Sequence of chain 1.B:
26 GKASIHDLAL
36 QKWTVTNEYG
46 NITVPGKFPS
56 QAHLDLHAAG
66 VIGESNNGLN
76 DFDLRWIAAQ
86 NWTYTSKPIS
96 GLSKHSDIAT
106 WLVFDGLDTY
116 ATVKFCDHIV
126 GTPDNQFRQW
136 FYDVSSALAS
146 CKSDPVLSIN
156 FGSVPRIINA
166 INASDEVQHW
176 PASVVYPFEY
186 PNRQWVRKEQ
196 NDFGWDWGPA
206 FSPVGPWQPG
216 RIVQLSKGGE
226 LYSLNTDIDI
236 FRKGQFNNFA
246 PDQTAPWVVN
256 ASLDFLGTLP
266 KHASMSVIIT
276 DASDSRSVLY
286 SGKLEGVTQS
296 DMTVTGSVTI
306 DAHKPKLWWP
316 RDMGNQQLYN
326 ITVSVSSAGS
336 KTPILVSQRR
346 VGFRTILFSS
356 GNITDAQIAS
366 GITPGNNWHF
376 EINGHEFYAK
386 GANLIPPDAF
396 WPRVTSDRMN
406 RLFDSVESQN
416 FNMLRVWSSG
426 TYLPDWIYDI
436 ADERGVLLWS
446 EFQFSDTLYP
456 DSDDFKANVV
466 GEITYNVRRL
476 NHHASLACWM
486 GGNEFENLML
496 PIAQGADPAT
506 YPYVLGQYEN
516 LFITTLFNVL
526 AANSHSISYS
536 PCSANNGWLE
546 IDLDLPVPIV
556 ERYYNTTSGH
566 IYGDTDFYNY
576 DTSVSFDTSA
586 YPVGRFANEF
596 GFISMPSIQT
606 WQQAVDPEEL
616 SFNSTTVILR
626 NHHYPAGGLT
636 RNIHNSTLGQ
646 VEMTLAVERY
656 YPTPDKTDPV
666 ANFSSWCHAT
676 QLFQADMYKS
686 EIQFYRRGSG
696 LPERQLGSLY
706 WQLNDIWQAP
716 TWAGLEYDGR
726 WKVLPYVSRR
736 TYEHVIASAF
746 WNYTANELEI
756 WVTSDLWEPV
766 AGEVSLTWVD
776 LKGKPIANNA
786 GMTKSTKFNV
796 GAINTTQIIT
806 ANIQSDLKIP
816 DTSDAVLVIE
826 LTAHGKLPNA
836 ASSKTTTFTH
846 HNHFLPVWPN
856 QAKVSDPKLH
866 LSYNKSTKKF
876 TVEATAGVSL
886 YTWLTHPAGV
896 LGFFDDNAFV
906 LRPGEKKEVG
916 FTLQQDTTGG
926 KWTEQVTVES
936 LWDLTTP

A small-molecule ligand and the protein it binds are described below.
Small molecule (SMILES): CC(=O)N[C@H]1[C@H](O[C@H]2[C@H](O)[C@@H](NC(C)=O)CO[C@@H]2CO)O[C@H](CO)[C@@H](O[C@H]2O[C@H](CO[C@H]3O[C@H](CO[C@H]4O[C@H](CO)[C@@H](O)[C@H](O)[C@@H]4O[C@H]4O[C@H](CO)[C@@H](O)[C@H](O)[C@@H]4O)[C@@H](O)[C@H](O)[C@@H]3O)[C@@H](O)[C@H](O[C@H]3O[C@H](CO)[C@@H](O)[C@H](O)[C@@H]3O[C@H]3O[C@H](CO)[C@@H](O)[C@H](O)[C@@H]3O[C@H]3O[C@H](CO)[C@@H](O)[C@H](O)[C@@H]3O)[C@@H]2O)[C@@H]1O

Binding-site contacts:
Ligand atom C1 contacts residue ASN86 of chain 1.B at 1.3 Å.
Ligand atom O6 contacts residue ASN155 of chain 1.B at 2.9 Å (h-bond).
Ligand atom C1 contacts residue GLY157 of chain 1.B at 3.7 Å.
Ligand atom O4 contacts residue ILE124 of chain 1.B at 2.9 Å (h-bond).
Ligand atom O5 contacts residue ASN155 of chain 1.B at 3.5 Å (h-bond).
Ligand atom O6 contacts residue ILE124 of chain 1.B at 3.4 Å.
Ligand atom C3 contacts residue ASN86 of chain 1.B at 3.7 Å.
Ligand atom O6 contacts residue TYR115 of chain 1.B at 3.8 Å.
Ligand atom O6 contacts residue THR117 of chain 1.B at 2.8 Å (h-bond).
Ligand atom O5 contacts residue THR117 of chain 1.B at 3.5 Å (h-bond).
Ligand atom O6 contacts residue THR127 of chain 1.B at 3.7 Å.
Ligand atom N2 contacts residue ASN86 of chain 1.B at 3.0 Å (h-bond).
Ligand atom O3 contacts residue HIS123 of chain 1.B at 3.2 Å.
Ligand atom C6 contacts residue ASP129 of chain 1.B at 3.4 Å.
Ligand atom O7 contacts residue ASN155 of chain 1.B at 3.0 Å (h-bond).
Ligand atom C6 contacts residue GLY157 of chain 1.B at 3.8 Å.
Ligand atom C6 contacts residue ILE124 of chain 1.B at 3.8 Å (hydrophobic).
Ligand atom C2 contacts residue ASN86 of chain 1.B at 2.4 Å.
Ligand atom C5 contacts residue ASN86 of chain 1.B at 3.4 Å.
Ligand atom C1 contacts residue ASN155 of chain 1.B at 3.6 Å.
Ligand atom O5 contacts residue ILE124 of chain 1.B at 3.5 Å.
Ligand atom O4 contacts residue ASP129 of chain 1.B at 2.7 Å (salt-bridge).
Ligand atom C2 contacts residue ASN155 of chain 1.B at 3.8 Å.
Ligand atom C7 contacts residue ASN86 of chain 1.B at 3.5 Å.
Ligand atom C8 contacts residue GLU43 of chain 1.B at 3.3 Å.
Ligand atom O6 contacts residue GLY126 of chain 1.B at 3.7 Å.
Ligand atom C5 contacts residue GLY157 of chain 1.B at 3.8 Å.
Ligand atom C8 contacts residue TYR115 of chain 1.B at 3.8 Å (hydrophobic).
Ligand atom O6 contacts residue ALA116 of chain 1.B at 3.2 Å.
Ligand atom O5 contacts residue ASN86 of chain 1.B at 2.1 Å (h-bond).
Ligand atom O2 contacts residue THR127 of chain 1.B at 3.7 Å.
Ligand atom O4 contacts residue TYR115 of chain 1.B at 3.6 Å.
Ligand atom O7 contacts residue ASN86 of chain 1.B at 3.6 Å (h-bond).
Ligand atom O4 contacts residue HIS123 of chain 1.B at 3.6 Å.
Ligand atom O4 contacts residue THR127 of chain 1.B at 3.3 Å.
Ligand atom C6 contacts residue ILE124 of chain 1.B at 3.7 Å (hydrophobic).
Ligand atom C1 contacts residue THR117 of chain 1.B at 3.3 Å.
Ligand atom C4 contacts residue ASP129 of chain 1.B at 3.4 Å.
Ligand atom C5 contacts residue THR117 of chain 1.B at 3.4 Å.
Ligand atom O5 contacts residue GLY157 of chain 1.B at 3.2 Å.